Sequence of chain 1.C:
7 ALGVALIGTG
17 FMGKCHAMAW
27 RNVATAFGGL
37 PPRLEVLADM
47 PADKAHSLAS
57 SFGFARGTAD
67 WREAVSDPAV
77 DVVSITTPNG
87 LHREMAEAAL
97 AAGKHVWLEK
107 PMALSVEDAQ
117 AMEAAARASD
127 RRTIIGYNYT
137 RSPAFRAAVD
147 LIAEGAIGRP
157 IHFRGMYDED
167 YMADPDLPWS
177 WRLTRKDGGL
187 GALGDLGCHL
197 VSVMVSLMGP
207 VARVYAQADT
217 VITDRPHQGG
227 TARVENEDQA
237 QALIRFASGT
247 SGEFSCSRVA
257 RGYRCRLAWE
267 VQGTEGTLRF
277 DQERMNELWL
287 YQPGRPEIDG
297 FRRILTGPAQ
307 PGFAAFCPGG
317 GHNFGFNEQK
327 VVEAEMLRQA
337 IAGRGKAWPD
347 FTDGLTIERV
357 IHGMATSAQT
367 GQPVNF

Sequence of chain 1.D:
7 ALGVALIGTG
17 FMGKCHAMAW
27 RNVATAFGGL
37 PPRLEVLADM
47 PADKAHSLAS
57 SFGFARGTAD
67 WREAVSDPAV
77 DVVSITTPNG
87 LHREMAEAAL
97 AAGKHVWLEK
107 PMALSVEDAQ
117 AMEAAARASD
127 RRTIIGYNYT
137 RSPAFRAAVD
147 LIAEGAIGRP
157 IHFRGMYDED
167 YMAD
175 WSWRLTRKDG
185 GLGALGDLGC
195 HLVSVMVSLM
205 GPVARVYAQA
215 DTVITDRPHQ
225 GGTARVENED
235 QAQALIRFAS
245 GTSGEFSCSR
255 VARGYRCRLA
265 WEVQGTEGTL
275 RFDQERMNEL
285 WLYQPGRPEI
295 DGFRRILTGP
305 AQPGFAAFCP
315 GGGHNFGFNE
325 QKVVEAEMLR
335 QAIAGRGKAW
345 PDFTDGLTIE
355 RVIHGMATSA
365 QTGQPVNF

Binding-site contacts:
Ligand atom O2 contacts residue HIS195 of chain 1.C at 3.5 Å (h-bond).
Ligand atom C2 contacts residue HIS195 of chain 1.C at 4.0 Å.
Ligand atom O2 contacts residue NAI1 of chain 1.I at 2.7 Å (h-bond).
Ligand atom C4 contacts residue LEU192 of chain 1.C at 4.1 Å (hydrophobic).
Ligand atom C1 contacts residue NAI1 of chain 1.I at 3.5 Å.
Ligand atom O1 contacts residue NAI1 of chain 1.I at 3.1 Å.
Ligand atom O2 contacts residue HIS318 of chain 1.D at 4.3 Å.
Ligand atom C3 contacts residue HIS318 of chain 1.D at 3.4 Å.
Ligand atom C2 contacts residue TYR163 of chain 1.C at 3.4 Å (hydrophobic).
Ligand atom C5 contacts residue NAI1 of chain 1.I at 4.0 Å.
Ligand atom O5 contacts residue NAI1 of chain 1.I at 3.9 Å.
Ligand atom O3 contacts residue GLU165 of chain 1.C at 2.5 Å (salt-bridge).
Ligand atom O1 contacts residue LYS106 of chain 1.C at 2.8 Å (salt-bridge).
Ligand atom C2 contacts residue GLU165 of chain 1.C at 4.0 Å.
Ligand atom O1 contacts residue HIS195 of chain 1.C at 2.8 Å (h-bond).
Ligand atom C1 contacts residue HIS195 of chain 1.C at 3.7 Å.
Ligand atom C6 contacts residue TYR167 of chain 1.C at 3.6 Å (hydrophobic).
Ligand atom C1 contacts residue ASP191 of chain 1.C at 3.5 Å.
Ligand atom C3 contacts residue TYR135 of chain 1.C at 4.1 Å (hydrophobic).
Ligand atom O3 contacts residue TYR163 of chain 1.C at 3.2 Å (h-bond).
Ligand atom O2 contacts residue TYR135 of chain 1.C at 2.8 Å (h-bond).
Ligand atom C2 contacts residue TYR135 of chain 1.C at 3.8 Å (hydrophobic).
Ligand atom C2 contacts residue NAI1 of chain 1.I at 3.8 Å.
Ligand atom O2 contacts residue TYR163 of chain 1.C at 3.3 Å (h-bond).
Ligand atom O1 contacts residue ASP191 of chain 1.C at 3.4 Å (salt-bridge).
Ligand atom O4 contacts residue GLU165 of chain 1.C at 2.7 Å (salt-bridge).
Ligand atom O3 contacts residue CYS261 of chain 1.C at 4.1 Å.
Ligand atom C1 contacts residue LYS106 of chain 1.C at 3.6 Å.
Ligand atom O3 contacts residue TYR135 of chain 1.C at 3.4 Å (h-bond).
Ligand atom C3 contacts residue GLU165 of chain 1.C at 3.5 Å.
Ligand atom O5 contacts residue LYS106 of chain 1.C at 3.7 Å.
Ligand atom C3 contacts residue NAI1 of chain 1.I at 4.1 Å.
Ligand atom O3 contacts residue HIS318 of chain 1.D at 2.5 Å (h-bond).
Ligand atom O6 contacts residue ASP191 of chain 1.C at 4.2 Å.
Ligand atom O5 contacts residue ASP191 of chain 1.C at 3.6 Å (salt-bridge).
Ligand atom C3 contacts residue TYR163 of chain 1.C at 3.9 Å (hydrophobic).
Ligand atom O4 contacts residue TYR167 of chain 1.C at 4.2 Å.
Ligand atom O4 contacts residue HIS318 of chain 1.D at 4.0 Å.
Ligand atom C2 contacts residue LEU192 of chain 1.C at 4.2 Å (hydrophobic).
Ligand atom C4 contacts residue GLU165 of chain 1.C at 3.1 Å.

A small-molecule ligand and the protein it binds are described below.
Small molecule (SMILES): O=C1O[C@@H](CO)[C@H](O)[C@@H](O)[C@@H]1O